Sequence of chain 1.C:
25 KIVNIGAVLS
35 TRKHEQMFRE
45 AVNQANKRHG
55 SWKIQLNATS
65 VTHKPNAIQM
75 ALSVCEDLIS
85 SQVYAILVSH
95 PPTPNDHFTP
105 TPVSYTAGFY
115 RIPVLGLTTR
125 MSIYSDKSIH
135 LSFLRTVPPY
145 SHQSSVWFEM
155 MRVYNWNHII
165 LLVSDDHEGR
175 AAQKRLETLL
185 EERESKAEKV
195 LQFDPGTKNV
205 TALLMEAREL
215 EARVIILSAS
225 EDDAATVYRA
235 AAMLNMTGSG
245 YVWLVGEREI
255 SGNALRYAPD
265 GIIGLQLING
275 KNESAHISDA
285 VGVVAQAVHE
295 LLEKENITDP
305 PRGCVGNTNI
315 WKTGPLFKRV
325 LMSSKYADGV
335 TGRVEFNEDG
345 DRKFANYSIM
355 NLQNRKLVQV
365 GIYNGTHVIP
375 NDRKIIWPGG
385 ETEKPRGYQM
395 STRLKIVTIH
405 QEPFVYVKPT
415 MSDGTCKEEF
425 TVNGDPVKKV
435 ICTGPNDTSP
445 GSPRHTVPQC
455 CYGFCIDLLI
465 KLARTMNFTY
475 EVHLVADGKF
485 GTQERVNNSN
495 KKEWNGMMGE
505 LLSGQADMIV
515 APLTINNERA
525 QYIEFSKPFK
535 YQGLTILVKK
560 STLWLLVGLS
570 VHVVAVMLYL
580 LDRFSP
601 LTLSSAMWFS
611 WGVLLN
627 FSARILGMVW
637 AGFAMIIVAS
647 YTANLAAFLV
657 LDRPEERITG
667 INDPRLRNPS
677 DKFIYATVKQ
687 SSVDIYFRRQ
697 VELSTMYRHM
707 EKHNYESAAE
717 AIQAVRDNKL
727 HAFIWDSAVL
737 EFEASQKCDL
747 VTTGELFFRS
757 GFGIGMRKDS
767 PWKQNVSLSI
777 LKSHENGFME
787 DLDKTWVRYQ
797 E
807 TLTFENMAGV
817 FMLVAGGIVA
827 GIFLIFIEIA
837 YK

Binding-site contacts:
Ligand atom C8 contacts residue MET237 of chain 1.C at 3.4 Å (hydrophobic).
Ligand atom C7 contacts residue ASN239 of chain 1.C at 3.2 Å.
Ligand atom C8 contacts residue LEU238 of chain 1.C at 4.3 Å (hydrophobic).
Ligand atom C8 contacts residue ASN239 of chain 1.C at 4.2 Å.
Ligand atom C2 contacts residue ASN239 of chain 1.C at 2.5 Å.
Ligand atom O7 contacts residue ASN239 of chain 1.C at 3.2 Å (h-bond).
Ligand atom C4 contacts residue ASN239 of chain 1.C at 4.2 Å.
Ligand atom N2 contacts residue MET237 of chain 1.C at 4.2 Å.
Ligand atom C7 contacts residue MET237 of chain 1.C at 4.2 Å (hydrophobic).
Ligand atom C1 contacts residue ASN239 of chain 1.C at 1.4 Å.
Ligand atom N2 contacts residue ASN239 of chain 1.C at 2.9 Å (h-bond).
Ligand atom C3 contacts residue ASN239 of chain 1.C at 3.8 Å.
Ligand atom C5 contacts residue ASN239 of chain 1.C at 3.7 Å.
Ligand atom O5 contacts residue ASN239 of chain 1.C at 2.4 Å (h-bond).

A small-molecule ligand and the protein it binds are described below.
Small molecule (SMILES): CC(=O)N[C@@H]1[C@@H](O)[C@H](O)[C@@H](CO)O[C@H]1O